Binding-site contacts:
Ligand atom C8 contacts residue 2BA1 of chain 5.G at 0.0 Å.
Ligand atom N6 contacts residue 2BA1 of chain 5.G at 0.0 Å (h-bond).
Ligand atom C81 contacts residue 2BA1 of chain 5.G at 0.0 Å.
Ligand atom C1' contacts residue 2BA1 of chain 5.G at 0.0 Å.
Ligand atom O3' contacts residue 2BA1 of chain 5.G at 0.0 Å (h-bond).
Ligand atom C5'1 contacts residue 2BA1 of chain 5.G at 0.0 Å.
Ligand atom O5' contacts residue 2BA1 of chain 5.G at 0.0 Å (h-bond).
Ligand atom N71 contacts residue 2BA1 of chain 5.G at 0.0 Å (h-bond).
Ligand atom N7 contacts residue 2BA1 of chain 5.G at 0.0 Å (h-bond).
Ligand atom C3'1 contacts residue 2BA1 of chain 5.G at 0.0 Å.
Ligand atom O1P contacts residue 2BA1 of chain 5.G at 0.0 Å (h-bond).
Ligand atom N61 contacts residue 2BA1 of chain 5.G at 0.0 Å (h-bond).
Ligand atom C41 contacts residue 2BA1 of chain 5.G at 0.0 Å.
Ligand atom O5'1 contacts residue 2BA1 of chain 5.G at 0.0 Å (h-bond).
Ligand atom O2'1 contacts residue 2BA1 of chain 5.G at 0.0 Å (h-bond).
Ligand atom O1P1 contacts residue 2BA1 of chain 5.G at 0.0 Å (h-bond).
Ligand atom C6 contacts residue 2BA1 of chain 5.G at 0.0 Å.
Ligand atom N9 contacts residue 2BA1 of chain 5.G at 0.0 Å (h-bond).
Ligand atom O3'1 contacts residue 2BA1 of chain 5.G at 0.0 Å (h-bond).
Ligand atom C4'1 contacts residue 2BA1 of chain 5.G at 0.0 Å.
Ligand atom P contacts residue 2BA1 of chain 5.G at 0.0 Å.
Ligand atom O2P contacts residue 2BA1 of chain 5.G at 0.0 Å (h-bond).
Ligand atom C1'1 contacts residue 2BA1 of chain 5.G at 0.0 Å.
Ligand atom N3 contacts residue 2BA1 of chain 5.G at 0.0 Å (h-bond).
Ligand atom C3' contacts residue 2BA1 of chain 5.G at 0.0 Å.
Ligand atom C61 contacts residue 2BA1 of chain 5.G at 0.0 Å.
Ligand atom C2' contacts residue 2BA1 of chain 5.G at 0.0 Å.
Ligand atom C4 contacts residue 2BA1 of chain 5.G at 0.0 Å.
Ligand atom P1 contacts residue 2BA1 of chain 5.G at 0.0 Å.
Ligand atom O4' contacts residue 2BA1 of chain 5.G at 0.0 Å (h-bond).
Ligand atom C5' contacts residue 2BA1 of chain 5.G at 0.0 Å.
Ligand atom O2P1 contacts residue 2BA1 of chain 5.G at 0.0 Å (h-bond).
Ligand atom O4'1 contacts residue 2BA1 of chain 5.G at 0.0 Å (h-bond).
Ligand atom O2' contacts residue 2BA1 of chain 5.G at 0.0 Å (h-bond).
Ligand atom C5 contacts residue 2BA1 of chain 5.G at 0.0 Å.
Ligand atom C2'1 contacts residue 2BA1 of chain 5.G at 0.0 Å.
Ligand atom C51 contacts residue 2BA1 of chain 5.G at 0.0 Å.
Ligand atom N1 contacts residue 2BA1 of chain 5.G at 0.0 Å (h-bond).
Ligand atom C4' contacts residue 2BA1 of chain 5.G at 0.0 Å.
Ligand atom N91 contacts residue 2BA1 of chain 5.G at 0.0 Å (h-bond).

Sequence of chain 2.A:
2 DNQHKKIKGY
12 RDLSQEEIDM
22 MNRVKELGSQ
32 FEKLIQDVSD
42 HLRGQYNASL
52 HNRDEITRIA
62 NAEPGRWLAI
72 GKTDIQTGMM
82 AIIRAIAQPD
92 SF

Sequence of chain 5.A:
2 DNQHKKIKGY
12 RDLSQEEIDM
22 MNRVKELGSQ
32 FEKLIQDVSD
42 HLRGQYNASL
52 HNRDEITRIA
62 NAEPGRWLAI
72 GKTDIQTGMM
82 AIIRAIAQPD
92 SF

This protein binds this small molecule.
Small molecule (SMILES): Nc1ncnc2c1ncn2[C@@H]1O[C@@H]2CO[P](=O)(O)O[C@H]3[C@@H](O)[C@H](n4cnc5c(N)ncnc54)O[C@@H]3CO[P](=O)(O)O[C@H]2[C@H]1O